Sequence of chain 3.DA:
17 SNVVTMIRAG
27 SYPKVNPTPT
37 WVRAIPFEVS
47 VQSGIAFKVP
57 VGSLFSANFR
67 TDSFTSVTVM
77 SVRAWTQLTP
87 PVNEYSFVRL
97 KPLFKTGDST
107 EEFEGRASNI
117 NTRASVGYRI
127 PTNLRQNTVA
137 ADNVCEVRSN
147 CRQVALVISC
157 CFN

This protein binds this small molecule.
Small molecule (SMILES): O=c1ccn([C@@H]2O[C@H](CO[P](=O)(O)O[C@H]3[C@@H](O)[C@H](n4ccc(=O)[nH]c4=O)O[C@@H]3CO[P](=O)(O)O[C@H]3[C@@H](O)[C@H](n4ccc(=O)[nH]c4=O)O[C@@H]3CO[P](=O)(O)O[C@H]3[C@@H](O)[C@H](n4ccc(=O)[nH]c4=O)O[C@@H]3CO[P](=O)(O)O[C@H]3[C@@H](O)[C@H](n4ccc(=O)[nH]c4=O)O[C@@H]3CO[P](=O)(O)O[C@H]3[C@@H](O)[C@H](n4ccc(=O)[nH]c4=O)O[C@@H]3CO[P](=O)(O)O[C@H]3[C@@H](O)[C@H](n4ccc(=O)[nH]c4=O)O[C@@H]3COP(=O)=O)[C@@H](O)[C@H]2O)c(=O)[nH]1

Sequence of chain 3.D:
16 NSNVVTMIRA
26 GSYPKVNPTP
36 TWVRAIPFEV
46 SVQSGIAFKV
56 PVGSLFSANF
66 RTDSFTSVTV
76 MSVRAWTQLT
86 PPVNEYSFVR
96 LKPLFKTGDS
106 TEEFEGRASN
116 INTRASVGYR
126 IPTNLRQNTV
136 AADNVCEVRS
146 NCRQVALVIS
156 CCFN

Binding-site contacts:
Ligand atom C5' contacts residue ALA40 of chain 3.D at 3.4 Å (hydrophobic).
Ligand atom N3 contacts residue A2 of chain 3.Q at 3.6 Å.
Ligand atom O2 contacts residue A3 of chain 3.Q at 3.4 Å.
Ligand atom O4 contacts residue A3 of chain 3.Q at 2.5 Å (h-bond).
Ligand atom N3 contacts residue A4 of chain 3.Q at 2.5 Å (h-bond).
Ligand atom O4 contacts residue A5 of chain 3.Q at 2.8 Å (h-bond).
Ligand atom N3 contacts residue A6 of chain 3.Q at 3.0 Å.
Ligand atom O2' contacts residue ARG39 of chain 3.D at 3.4 Å.
Ligand atom N3 contacts residue A5 of chain 3.Q at 2.9 Å (h-bond).
Ligand atom C4 contacts residue A7 of chain 3.Q at 3.3 Å.
Ligand atom O2' contacts residue VAL38 of chain 3.D at 3.1 Å (h-bond).
Ligand atom O5' contacts residue THR21 of chain 3.F at 3.5 Å.
Ligand atom O2' contacts residue THR36 of chain 3.DA at 2.7 Å (h-bond).
Ligand atom C2 contacts residue A3 of chain 3.Q at 3.3 Å.
Ligand atom C2 contacts residue A5 of chain 3.Q at 3.5 Å.
Ligand atom OP1 contacts residue ASN16 of chain 3.F at 3.5 Å (h-bond).
Ligand atom O3' contacts residue SER17 of chain 3.F at 3.5 Å.
Ligand atom O2' contacts residue SER155 of chain 3.D at 2.9 Å (h-bond).
Ligand atom O2 contacts residue VAL38 of chain 3.D at 3.1 Å (h-bond).
Ligand atom OP1 contacts residue THR36 of chain 3.DA at 2.4 Å (h-bond).
Ligand atom C4 contacts residue A3 of chain 3.Q at 3.2 Å.
Ligand atom O4 contacts residue A7 of chain 3.Q at 3.2 Å (h-bond).
Ligand atom N3 contacts residue A7 of chain 3.Q at 3.2 Å.
Ligand atom O3' contacts residue THR21 of chain 3.F at 3.6 Å.
Ligand atom O2 contacts residue A1 of chain 3.Q at 3.5 Å (h-bond).
Ligand atom O4 contacts residue A6 of chain 3.Q at 2.9 Å (h-bond).
Ligand atom C4 contacts residue A5 of chain 3.Q at 3.5 Å.
Ligand atom C2 contacts residue A4 of chain 3.Q at 3.3 Å.
Ligand atom O4 contacts residue A4 of chain 3.Q at 2.3 Å (h-bond).
Ligand atom N3 contacts residue A3 of chain 3.Q at 2.8 Å (h-bond).
Ligand atom O3' contacts residue ASN16 of chain 3.F at 3.5 Å (h-bond).
Ligand atom O3' contacts residue SER155 of chain 3.D at 3.2 Å (h-bond).
Ligand atom C4 contacts residue A6 of chain 3.Q at 3.4 Å.
Ligand atom O2 contacts residue A2 of chain 3.Q at 2.9 Å (h-bond).
Ligand atom O2 contacts residue A5 of chain 3.Q at 3.3 Å (h-bond).
Ligand atom C5' contacts residue ASN16 of chain 3.F at 3.2 Å.
Ligand atom C4 contacts residue A4 of chain 3.Q at 3.2 Å.
Ligand atom OP1 contacts residue ARG79 of chain 3.D at 2.9 Å (salt-bridge).
Ligand atom O2 contacts residue A4 of chain 3.Q at 3.4 Å (h-bond).
Ligand atom C2' contacts residue VAL38 of chain 3.D at 3.5 Å (hydrophobic).

Sequence of chain 3.F:
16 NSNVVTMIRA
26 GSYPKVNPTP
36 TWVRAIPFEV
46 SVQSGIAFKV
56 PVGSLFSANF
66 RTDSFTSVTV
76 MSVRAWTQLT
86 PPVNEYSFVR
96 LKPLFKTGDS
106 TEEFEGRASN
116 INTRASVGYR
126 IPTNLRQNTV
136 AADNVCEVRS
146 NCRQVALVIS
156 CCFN